This protein binds this small molecule.
Small molecule (SMILES): Nc1ccn([C@H]2C[C@H](O)[C@@H](COP(=O)(O)CP(=O)(O)OP(=O)(O)O)O2)c(=O)n1

Sequence of chain 1.D:
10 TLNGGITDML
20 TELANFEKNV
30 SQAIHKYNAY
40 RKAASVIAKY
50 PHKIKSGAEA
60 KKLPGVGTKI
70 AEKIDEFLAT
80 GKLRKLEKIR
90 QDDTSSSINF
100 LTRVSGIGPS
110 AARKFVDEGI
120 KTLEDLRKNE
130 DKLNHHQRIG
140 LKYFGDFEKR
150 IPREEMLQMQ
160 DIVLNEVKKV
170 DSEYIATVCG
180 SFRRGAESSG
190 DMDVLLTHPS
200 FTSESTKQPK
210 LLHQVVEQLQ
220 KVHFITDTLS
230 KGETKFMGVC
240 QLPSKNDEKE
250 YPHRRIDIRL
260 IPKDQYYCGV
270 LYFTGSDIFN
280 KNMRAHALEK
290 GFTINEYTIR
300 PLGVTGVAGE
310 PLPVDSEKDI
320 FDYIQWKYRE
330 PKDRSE

Binding-site contacts:
Ligand atom O2A contacts residue ASP190 of chain 1.D at 3.0 Å (salt-bridge).
Ligand atom O1B contacts residue ARG183 of chain 1.D at 2.9 Å (salt-bridge).
Ligand atom O3' contacts residue GLY274 of chain 1.D at 3.4 Å.
Ligand atom O2 contacts residue TYR271 of chain 1.D at 3.5 Å.
Ligand atom O3B contacts residue MN1 of chain 1.F at 3.7 Å.
Ligand atom C5' contacts residue ASP192 of chain 1.D at 3.5 Å.
Ligand atom C3A contacts residue MN1 of chain 1.F at 3.6 Å.
Ligand atom O2A contacts residue MN1 of chain 1.F at 2.2 Å.
Ligand atom C2' contacts residue GLY274 of chain 1.D at 3.5 Å.
Ligand atom C2' contacts residue TYR271 of chain 1.D at 3.3 Å (hydrophobic).
Ligand atom PB contacts residue MN1 of chain 1.F at 3.1 Å.
Ligand atom O3G contacts residue GLY189 of chain 1.D at 2.8 Å (h-bond).
Ligand atom O2B contacts residue MN1 of chain 1.F at 2.0 Å.
Ligand atom C4 contacts residue ASP276 of chain 1.D at 3.4 Å.
Ligand atom PA contacts residue MN1 of chain 1.F at 3.3 Å.
Ligand atom O5' contacts residue MN1 of chain 1.G at 3.9 Å.
Ligand atom N3 contacts residue ASP276 of chain 1.D at 3.6 Å.
Ligand atom O2B contacts residue GLY179 of chain 1.D at 3.4 Å.
Ligand atom C1' contacts residue TYR271 of chain 1.D at 3.6 Å (hydrophobic).
Ligand atom O2B contacts residue ASP192 of chain 1.D at 2.9 Å (salt-bridge).
Ligand atom O3B contacts residue SER180 of chain 1.D at 3.6 Å.
Ligand atom O2B contacts residue SER180 of chain 1.D at 3.2 Å (h-bond).
Ligand atom O2 contacts residue ASN279 of chain 1.D at 2.9 Å (h-bond).
Ligand atom O3' contacts residue ARG183 of chain 1.D at 3.4 Å (salt-bridge).
Ligand atom C2' contacts residue ASN279 of chain 1.D at 3.4 Å.
Ligand atom PA contacts residue MN1 of chain 1.G at 3.3 Å.
Ligand atom O1G contacts residue MN1 of chain 1.F at 2.2 Å.
Ligand atom C4' contacts residue PHE272 of chain 1.D at 3.6 Å (hydrophobic).
Ligand atom PG contacts residue GLY189 of chain 1.D at 3.6 Å.
Ligand atom O1G contacts residue ASP190 of chain 1.D at 2.8 Å (salt-bridge).
Ligand atom O1G contacts residue GLY189 of chain 1.D at 3.8 Å.
Ligand atom O3G contacts residue SER180 of chain 1.D at 2.6 Å (h-bond).
Ligand atom O3' contacts residue THR273 of chain 1.D at 3.3 Å (h-bond).
Ligand atom PG contacts residue MN1 of chain 1.F at 3.4 Å.
Ligand atom O2A contacts residue MN1 of chain 1.G at 2.2 Å.
Ligand atom O3G contacts residue SER188 of chain 1.D at 3.5 Å.
Ligand atom O2A contacts residue ASP192 of chain 1.D at 2.9 Å (salt-bridge).
Ligand atom C5 contacts residue ASP276 of chain 1.D at 3.6 Å.
Ligand atom O1A contacts residue MN1 of chain 1.G at 3.6 Å.
Ligand atom PG contacts residue SER180 of chain 1.D at 3.5 Å.